This protein binds this small molecule.
Small molecule (SMILES): Cc1ccncc1NC(=O)[C@@H](C)c1cc(Cl)cc(O[C@@H]2CC(=O)N2)c1

Binding-site contacts:
Ligand atom C16 contacts residue PRO168 of chain 2.A at 3.6 Å (hydrophobic).
Ligand atom N1 contacts residue LEU141 of chain 2.A at 3.7 Å.
Ligand atom C12 contacts residue ARG188 of chain 2.A at 3.4 Å.
Ligand atom C15 contacts residue MET165 of chain 2.A at 3.7 Å (hydrophobic).
Ligand atom CL contacts residue HIS41 of chain 2.A at 3.4 Å.
Ligand atom C14 contacts residue GLU166 of chain 2.A at 3.3 Å.
Ligand atom C5 contacts residue GLU166 of chain 2.A at 3.4 Å.
Ligand atom C15 contacts residue GLN192 of chain 2.A at 3.6 Å.
Ligand atom C4 contacts residue GLU166 of chain 2.A at 3.7 Å.
Ligand atom N1 contacts residue SER144 of chain 2.A at 3.7 Å.
Ligand atom C16 contacts residue GLN192 of chain 2.A at 3.7 Å.
Ligand atom O1 contacts residue ARG188 of chain 2.A at 2.9 Å (salt-bridge).
Ligand atom O2 contacts residue THR190 of chain 2.A at 3.1 Å (h-bond).
Ligand atom N1 contacts residue PHE140 of chain 2.A at 3.5 Å.
Ligand atom C6 contacts residue GLU166 of chain 2.A at 3.6 Å.
Ligand atom O2 contacts residue PRO168 of chain 2.A at 3.1 Å.
Ligand atom C10 contacts residue MET165 of chain 2.A at 3.5 Å (hydrophobic).
Ligand atom O2 contacts residue GLN192 of chain 2.A at 3.4 Å.
Ligand atom C9 contacts residue MET165 of chain 2.A at 3.8 Å (hydrophobic).
Ligand atom C11 contacts residue MET165 of chain 2.A at 3.4 Å (hydrophobic).
Ligand atom C5 contacts residue PHE140 of chain 2.A at 3.0 Å (hydrophobic).
Ligand atom C13 contacts residue ARG188 of chain 2.A at 3.5 Å.
Ligand atom C2 contacts residue GLU166 of chain 2.A at 3.7 Å.
Ligand atom C11 contacts residue MET49 of chain 2.A at 3.4 Å (hydrophobic).
Ligand atom N contacts residue MET165 of chain 2.A at 3.8 Å.
Ligand atom C16 contacts residue THR190 of chain 2.A at 3.3 Å.
Ligand atom CL contacts residue MET49 of chain 2.A at 3.5 Å.
Ligand atom C10 contacts residue MET49 of chain 2.A at 3.7 Å (hydrophobic).
Ligand atom C12 contacts residue MET165 of chain 2.A at 3.2 Å (hydrophobic).
Ligand atom C15 contacts residue GLU166 of chain 2.A at 3.4 Å.
Ligand atom N2 contacts residue THR190 of chain 2.A at 3.2 Å (h-bond).
Ligand atom O contacts residue GLU166 of chain 2.A at 3.4 Å (salt-bridge).
Ligand atom C4 contacts residue HIS163 of chain 2.A at 3.2 Å.
Ligand atom C10 contacts residue HIS164 of chain 2.A at 3.6 Å.
Ligand atom C5 contacts residue LEU141 of chain 2.A at 3.6 Å (hydrophobic).
Ligand atom N1 contacts residue HIS163 of chain 2.A at 3.0 Å (h-bond).
Ligand atom O1 contacts residue GLN189 of chain 2.A at 3.4 Å.
Ligand atom CL contacts residue ASP187 of chain 2.A at 3.2 Å.
Ligand atom N contacts residue GLU166 of chain 2.A at 3.5 Å (salt-bridge).
Ligand atom O2 contacts residue LEU167 of chain 2.A at 3.5 Å.

Sequence of chain 1.A:
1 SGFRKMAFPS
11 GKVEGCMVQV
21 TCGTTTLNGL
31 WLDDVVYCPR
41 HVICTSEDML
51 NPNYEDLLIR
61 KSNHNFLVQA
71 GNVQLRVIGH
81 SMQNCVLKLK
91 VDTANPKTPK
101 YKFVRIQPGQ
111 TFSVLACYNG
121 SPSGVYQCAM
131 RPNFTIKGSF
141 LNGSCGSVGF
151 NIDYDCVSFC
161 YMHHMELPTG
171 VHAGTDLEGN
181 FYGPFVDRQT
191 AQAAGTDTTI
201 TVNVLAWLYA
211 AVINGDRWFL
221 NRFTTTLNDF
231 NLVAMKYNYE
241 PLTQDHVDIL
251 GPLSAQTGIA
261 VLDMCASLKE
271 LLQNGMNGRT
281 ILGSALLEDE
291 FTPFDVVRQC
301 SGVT

Sequence of chain 2.A:
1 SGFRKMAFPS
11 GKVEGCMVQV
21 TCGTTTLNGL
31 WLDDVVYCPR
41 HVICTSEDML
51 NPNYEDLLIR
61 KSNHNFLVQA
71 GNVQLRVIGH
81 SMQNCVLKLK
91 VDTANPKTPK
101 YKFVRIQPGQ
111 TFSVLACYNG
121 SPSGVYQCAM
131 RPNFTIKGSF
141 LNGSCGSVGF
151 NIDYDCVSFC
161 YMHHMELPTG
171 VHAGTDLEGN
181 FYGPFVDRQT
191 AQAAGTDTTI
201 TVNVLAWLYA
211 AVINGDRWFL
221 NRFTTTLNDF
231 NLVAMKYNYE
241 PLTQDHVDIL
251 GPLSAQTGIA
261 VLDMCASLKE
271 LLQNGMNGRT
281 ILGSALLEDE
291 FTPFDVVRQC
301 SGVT